Sequence of chain 1.A:
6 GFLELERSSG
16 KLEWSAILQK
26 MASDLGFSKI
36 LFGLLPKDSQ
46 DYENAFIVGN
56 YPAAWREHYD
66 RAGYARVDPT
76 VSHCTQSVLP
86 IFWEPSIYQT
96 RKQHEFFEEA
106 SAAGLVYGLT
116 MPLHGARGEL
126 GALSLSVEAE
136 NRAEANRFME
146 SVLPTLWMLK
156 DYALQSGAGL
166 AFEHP

The protein below binds the small molecule below.
Small molecule (SMILES): O=C(Oc1c(Br)cc(Br)cc1CNC(=O)c1ccccc1[N+](=O)[O-])c1ccc(Cl)cc1

Binding-site contacts:
Ligand atom C13 contacts residue PHE101 of chain 1.A at 3.8 Å (hydrophobic).
Ligand atom C11 contacts residue TRP88 of chain 1.A at 3.4 Å (hydrophobic).
Ligand atom O17 contacts residue TYR56 of chain 1.A at 2.7 Å (h-bond).
Ligand atom C10 contacts residue TRP88 of chain 1.A at 3.7 Å (hydrophobic).
Ligand atom C9 contacts residue TYR56 of chain 1.A at 3.8 Å (hydrophobic).
Ligand atom C5 contacts residue LEU36 of chain 1.A at 3.8 Å (hydrophobic).
Ligand atom BR2 contacts residue TRP60 of chain 1.A at 3.4 Å.
Ligand atom C4 contacts residue TYR64 of chain 1.A at 3.5 Å (hydrophobic).
Ligand atom C29 contacts residue ALA127 of chain 1.A at 3.6 Å (hydrophobic).
Ligand atom O19 contacts residue TYR56 of chain 1.A at 3.3 Å.
Ligand atom BR2 contacts residue TYR64 of chain 1.A at 3.6 Å.
Ligand atom C3 contacts residue LEU36 of chain 1.A at 3.6 Å (hydrophobic).
Ligand atom O17 contacts residue SER129 of chain 1.A at 3.4 Å.
Ligand atom N8 contacts residue ASP73 of chain 1.A at 2.7 Å (salt-bridge).
Ligand atom C29 contacts residue GLY126 of chain 1.A at 3.5 Å.
Ligand atom C7 contacts residue ASP73 of chain 1.A at 3.3 Å.
Ligand atom C3 contacts residue TYR64 of chain 1.A at 3.4 Å (hydrophobic).
Ligand atom C27 contacts residue TYR47 of chain 1.A at 3.2 Å (hydrophobic).
Ligand atom C5 contacts residue TYR64 of chain 1.A at 3.5 Å (hydrophobic).
Ligand atom C6 contacts residue TYR64 of chain 1.A at 3.6 Å (hydrophobic).
Ligand atom C9 contacts residue ASP73 of chain 1.A at 3.8 Å.
Ligand atom O19 contacts residue TRP60 of chain 1.A at 2.9 Å (h-bond).
Ligand atom C4 contacts residue LEU36 of chain 1.A at 3.6 Å (hydrophobic).
Ligand atom C11 contacts residue THR75 of chain 1.A at 3.7 Å.
Ligand atom BR1 contacts residue ILE52 of chain 1.A at 3.8 Å.
Ligand atom C14 contacts residue PHE101 of chain 1.A at 3.7 Å (hydrophobic).
Ligand atom CL1 contacts residue LEU125 of chain 1.A at 3.6 Å.
Ligand atom C12 contacts residue THR75 of chain 1.A at 3.7 Å.
Ligand atom C26 contacts residue TYR47 of chain 1.A at 3.6 Å (hydrophobic).
Ligand atom O18 contacts residue LEU110 of chain 1.A at 3.2 Å.
Ligand atom C15 contacts residue TRP88 of chain 1.A at 3.8 Å (hydrophobic).
Ligand atom C1 contacts residue TYR64 of chain 1.A at 3.6 Å (hydrophobic).
Ligand atom N16 contacts residue TRP60 of chain 1.A at 3.5 Å (h-bond).
Ligand atom C13 contacts residue TRP88 of chain 1.A at 3.4 Å (hydrophobic).
Ligand atom O18 contacts residue TRP60 of chain 1.A at 3.3 Å (h-bond).
Ligand atom BR2 contacts residue TYR56 of chain 1.A at 3.8 Å.
Ligand atom C2 contacts residue TYR64 of chain 1.A at 3.5 Å (hydrophobic).
Ligand atom O20 contacts residue TYR64 of chain 1.A at 3.7 Å.
Ligand atom C12 contacts residue TRP88 of chain 1.A at 3.4 Å (hydrophobic).
Ligand atom C30 contacts residue ALA127 of chain 1.A at 3.3 Å (hydrophobic).